Sequence of chain 1.B:
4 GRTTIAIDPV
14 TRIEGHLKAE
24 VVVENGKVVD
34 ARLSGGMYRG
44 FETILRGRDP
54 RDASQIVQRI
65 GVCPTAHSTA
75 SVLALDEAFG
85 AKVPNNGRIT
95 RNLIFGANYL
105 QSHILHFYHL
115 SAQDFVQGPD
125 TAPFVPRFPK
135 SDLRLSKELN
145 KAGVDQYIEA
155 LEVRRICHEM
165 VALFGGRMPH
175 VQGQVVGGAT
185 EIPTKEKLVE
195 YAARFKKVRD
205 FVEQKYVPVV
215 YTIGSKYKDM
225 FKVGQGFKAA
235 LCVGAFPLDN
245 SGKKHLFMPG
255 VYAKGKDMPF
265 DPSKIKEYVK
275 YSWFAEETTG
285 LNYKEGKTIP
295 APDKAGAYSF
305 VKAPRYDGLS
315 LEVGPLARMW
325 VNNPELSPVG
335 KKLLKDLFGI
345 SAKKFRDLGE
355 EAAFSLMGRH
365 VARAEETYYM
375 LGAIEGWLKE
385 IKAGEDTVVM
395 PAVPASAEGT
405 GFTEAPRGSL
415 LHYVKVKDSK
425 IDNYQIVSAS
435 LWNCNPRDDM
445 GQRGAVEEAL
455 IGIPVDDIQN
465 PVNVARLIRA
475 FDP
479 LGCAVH

Binding-site contacts:
Ligand atom C11 contacts residue GLU156 of chain 1.B at 3.6 Å.
Ligand atom C1 contacts residue HIS46 of chain 1.A at 3.5 Å.
Ligand atom C3 contacts residue LEU37 of chain 1.A at 4.5 Å (hydrophobic).
Ligand atom C5 contacts residue LEU26 of chain 1.A at 4.1 Å (hydrophobic).
Ligand atom C1 contacts residue SER22 of chain 1.A at 3.9 Å.
Ligand atom C2 contacts residue HIS46 of chain 1.A at 3.9 Å.
Ligand atom C7 contacts residue LEU37 of chain 1.A at 3.9 Å (hydrophobic).
Ligand atom C6 contacts residue LEU26 of chain 1.A at 3.8 Å (hydrophobic).
Ligand atom C5 contacts residue LEU25 of chain 1.A at 4.1 Å (hydrophobic).
Ligand atom C10 contacts residue GLU156 of chain 1.B at 4.4 Å.
Ligand atom C8 contacts residue LEU155 of chain 1.B at 4.5 Å (hydrophobic).
Ligand atom C5 contacts residue LEU37 of chain 1.A at 3.4 Å (hydrophobic).
Ligand atom C4 contacts residue LEU26 of chain 1.A at 3.5 Å (hydrophobic).
Ligand atom C7 contacts residue ILE33 of chain 1.A at 3.7 Å (hydrophobic).
Ligand atom C1 contacts residue VAL49 of chain 1.A at 4.2 Å (hydrophobic).
Ligand atom C6 contacts residue LEU37 of chain 1.A at 3.5 Å (hydrophobic).
Ligand atom C6 contacts residue ILE33 of chain 1.A at 4.5 Å (hydrophobic).
Ligand atom C3 contacts residue SBY1 of chain 1.O at 4.3 Å.
Ligand atom C6 contacts residue SBY1 of chain 1.O at 3.9 Å.
Ligand atom C8 contacts residue LEU37 of chain 1.A at 4.3 Å (hydrophobic).
Ligand atom C8 contacts residue ILE33 of chain 1.A at 4.4 Å (hydrophobic).
Ligand atom C5 contacts residue ILE33 of chain 1.A at 4.1 Å (hydrophobic).
Ligand atom C10 contacts residue ILE33 of chain 1.A at 4.1 Å (hydrophobic).
Ligand atom C9 contacts residue ILE33 of chain 1.A at 3.9 Å (hydrophobic).
Ligand atom C8 contacts residue SBY1 of chain 1.O at 4.1 Å.
Ligand atom C4 contacts residue LEU25 of chain 1.A at 4.3 Å (hydrophobic).
Ligand atom C2 contacts residue LEU25 of chain 1.A at 4.1 Å (hydrophobic).
Ligand atom C3 contacts residue LEU43 of chain 1.A at 4.3 Å (hydrophobic).
Ligand atom C2 contacts residue TRP12 of chain 1.A at 4.4 Å (hydrophobic).
Ligand atom C4 contacts residue SBY1 of chain 1.O at 4.4 Å.
Ligand atom C11 contacts residue SER28 of chain 1.A at 4.4 Å.
Ligand atom C4 contacts residue LEU37 of chain 1.A at 4.4 Å (hydrophobic).
Ligand atom C3 contacts residue LEU25 of chain 1.A at 4.3 Å (hydrophobic).
Ligand atom C1 contacts residue LEU26 of chain 1.A at 4.4 Å (hydrophobic).
Ligand atom C7 contacts residue LEU25 of chain 1.A at 4.3 Å (hydrophobic).
Ligand atom C11 contacts residue ILE33 of chain 1.A at 4.2 Å (hydrophobic).

This small molecule binds to this protein.
Small molecule (SMILES): CCCCCCCCCCCC[N+](C)(C)CCCS(=O)(=O)[O-]

Sequence of chain 1.A:
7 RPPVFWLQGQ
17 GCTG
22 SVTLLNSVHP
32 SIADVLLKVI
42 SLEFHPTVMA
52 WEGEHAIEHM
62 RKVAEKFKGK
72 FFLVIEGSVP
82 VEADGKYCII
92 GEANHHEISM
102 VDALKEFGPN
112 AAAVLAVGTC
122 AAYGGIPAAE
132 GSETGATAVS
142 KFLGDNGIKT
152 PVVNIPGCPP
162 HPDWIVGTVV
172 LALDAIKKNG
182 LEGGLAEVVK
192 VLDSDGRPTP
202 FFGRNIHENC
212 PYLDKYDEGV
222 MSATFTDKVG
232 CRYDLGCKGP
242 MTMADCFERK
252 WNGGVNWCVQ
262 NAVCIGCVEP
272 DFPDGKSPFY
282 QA